This small molecule binds to this protein.
Small molecule (SMILES): CC(=O)N[C@@H]1[C@@H](O)[C@H](O)[C@@H](CO)O[C@H]1O

Sequence of chain 54.G:
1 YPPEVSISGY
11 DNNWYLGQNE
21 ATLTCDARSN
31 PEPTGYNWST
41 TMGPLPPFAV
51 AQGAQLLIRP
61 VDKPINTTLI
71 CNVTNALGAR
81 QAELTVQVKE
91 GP

Binding-site contacts:
Ligand atom C6 contacts residue THR74 of chain 54.G at 3.7 Å.
Ligand atom C5 contacts residue ASN72 of chain 54.G at 3.7 Å.
Ligand atom O7 contacts residue GLN81 of chain 54.G at 3.9 Å.
Ligand atom C8 contacts residue GLN81 of chain 54.G at 3.2 Å.
Ligand atom C1 contacts residue ALA79 of chain 54.G at 4.3 Å (hydrophobic).
Ligand atom O5 contacts residue ASN72 of chain 54.G at 2.4 Å (h-bond).
Ligand atom O5 contacts residue THR74 of chain 54.G at 4.0 Å.
Ligand atom C1 contacts residue ASN72 of chain 54.G at 1.5 Å.
Ligand atom C4 contacts residue ASN72 of chain 54.G at 4.3 Å.
Ligand atom C3 contacts residue ASN72 of chain 54.G at 4.0 Å.
Ligand atom C2 contacts residue ASN72 of chain 54.G at 2.6 Å.
Ligand atom N2 contacts residue ASN72 of chain 54.G at 3.2 Å (h-bond).
Ligand atom C7 contacts residue GLN81 of chain 54.G at 3.8 Å.
Ligand atom O7 contacts residue ASN72 of chain 54.G at 3.3 Å (h-bond).
Ligand atom N2 contacts residue GLN81 of chain 54.G at 4.3 Å.
Ligand atom C5 contacts residue THR74 of chain 54.G at 3.9 Å.
Ligand atom C7 contacts residue ASN72 of chain 54.G at 3.5 Å.